Binding-site contacts:
Ligand atom PG contacts residue MG1 of chain 1.F at 3.2 Å.
Ligand atom O3' contacts residue ARG174 of chain 1.A at 3.2 Å (salt-bridge).
Ligand atom O3' contacts residue PHE263 of chain 1.A at 3.3 Å (h-bond).
Ligand atom O2 contacts residue ASN270 of chain 1.A at 3.1 Å (h-bond).
Ligand atom O2B contacts residue GLY170 of chain 1.A at 3.4 Å.
Ligand atom O2G contacts residue SER179 of chain 1.A at 3.7 Å.
Ligand atom C5' contacts residue ASP183 of chain 1.A at 3.3 Å.
Ligand atom O3B contacts residue MG1 of chain 1.F at 3.5 Å.
Ligand atom C2' contacts residue ASN270 of chain 1.A at 3.4 Å.
Ligand atom O1A contacts residue ASP181 of chain 1.A at 3.2 Å (salt-bridge).
Ligand atom PG contacts residue GLY180 of chain 1.A at 3.7 Å.
Ligand atom C3A contacts residue MG1 of chain 1.F at 3.5 Å.
Ligand atom O2B contacts residue MG1 of chain 1.F at 2.2 Å.
Ligand atom PA contacts residue MG1 of chain 1.G at 3.3 Å.
Ligand atom O2G contacts residue MG1 of chain 1.F at 3.4 Å.
Ligand atom O1G contacts residue GLY180 of chain 1.A at 3.7 Å.
Ligand atom O3' contacts residue THR264 of chain 1.A at 3.3 Å (h-bond).
Ligand atom O2 contacts residue TYR262 of chain 1.A at 3.4 Å.
Ligand atom C1' contacts residue TYR262 of chain 1.A at 3.5 Å (hydrophobic).
Ligand atom C2' contacts residue GLY265 of chain 1.A at 3.4 Å.
Ligand atom O1A contacts residue MG1 of chain 1.F at 2.0 Å.
Ligand atom O5' contacts residue MG1 of chain 1.G at 3.6 Å.
Ligand atom O1A contacts residue ASP183 of chain 1.A at 2.8 Å (salt-bridge).
Ligand atom O1B contacts residue ARG174 of chain 1.A at 3.1 Å (salt-bridge).
Ligand atom PA contacts residue MG1 of chain 1.F at 3.2 Å.
Ligand atom O2A contacts residue MG1 of chain 1.G at 3.6 Å.
Ligand atom O3G contacts residue MG1 of chain 1.F at 2.1 Å.
Ligand atom O3' contacts residue GLY265 of chain 1.A at 3.1 Å.
Ligand atom C5 contacts residue ASP267 of chain 1.A at 3.7 Å.
Ligand atom C4 contacts residue ASP267 of chain 1.A at 3.5 Å.
Ligand atom O2G contacts residue SER171 of chain 1.A at 2.8 Å (h-bond).
Ligand atom O2B contacts residue ASP183 of chain 1.A at 2.8 Å (salt-bridge).
Ligand atom C2' contacts residue TYR262 of chain 1.A at 3.3 Å (hydrophobic).
Ligand atom O1A contacts residue MG1 of chain 1.G at 2.3 Å.
Ligand atom O3G contacts residue ASP181 of chain 1.A at 2.7 Å (salt-bridge).
Ligand atom C4' contacts residue PHE263 of chain 1.A at 3.1 Å (hydrophobic).
Ligand atom O2B contacts residue SER171 of chain 1.A at 3.5 Å (h-bond).
Ligand atom O2G contacts residue GLY180 of chain 1.A at 3.0 Å (h-bond).
Ligand atom N3 contacts residue ASP267 of chain 1.A at 3.6 Å.
Ligand atom PB contacts residue MG1 of chain 1.F at 3.2 Å.

Sequence of chain 1.A:
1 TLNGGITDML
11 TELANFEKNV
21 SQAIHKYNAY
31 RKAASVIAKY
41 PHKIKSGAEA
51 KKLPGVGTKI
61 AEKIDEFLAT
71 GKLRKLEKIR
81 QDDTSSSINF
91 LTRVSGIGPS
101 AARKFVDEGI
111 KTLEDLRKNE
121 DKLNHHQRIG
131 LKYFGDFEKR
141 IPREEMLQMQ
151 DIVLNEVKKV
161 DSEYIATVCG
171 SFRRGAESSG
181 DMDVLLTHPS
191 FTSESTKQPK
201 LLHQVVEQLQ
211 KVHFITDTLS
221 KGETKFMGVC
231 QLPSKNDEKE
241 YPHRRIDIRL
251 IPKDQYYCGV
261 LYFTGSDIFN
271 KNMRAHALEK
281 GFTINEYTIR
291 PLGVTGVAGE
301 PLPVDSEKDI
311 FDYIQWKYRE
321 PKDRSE

This small molecule binds to this protein.
Small molecule (SMILES): Cc1cn([C@H]2C[C@H](O)[C@@H](CO[P](=O)(O)C(F)(F)[P](=O)(O)OP(=O)(O)O)O2)c(=O)[nH]c1=O